Sequence of chain 5.B:
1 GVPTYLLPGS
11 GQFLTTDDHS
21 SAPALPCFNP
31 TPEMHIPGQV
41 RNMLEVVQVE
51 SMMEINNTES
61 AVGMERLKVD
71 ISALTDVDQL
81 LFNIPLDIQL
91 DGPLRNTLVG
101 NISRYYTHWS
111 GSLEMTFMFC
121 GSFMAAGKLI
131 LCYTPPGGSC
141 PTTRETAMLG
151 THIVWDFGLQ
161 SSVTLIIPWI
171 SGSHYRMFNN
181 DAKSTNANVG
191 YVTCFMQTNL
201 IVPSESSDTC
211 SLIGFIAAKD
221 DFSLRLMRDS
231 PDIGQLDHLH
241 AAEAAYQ

Binding-site contacts:
Ligand atom F25 contacts residue ALA145 of chain 5.A at 3.0 Å.
Ligand atom C04 contacts residue TYR193 of chain 5.A at 3.8 Å (hydrophobic).
Ligand atom C17 contacts residue ILE184 of chain 5.A at 3.4 Å (hydrophobic).
Ligand atom C29 contacts residue VAL195 of chain 5.A at 3.4 Å (hydrophobic).
Ligand atom F26 contacts residue ALA145 of chain 5.A at 2.9 Å.
Ligand atom C30 contacts residue PHE115 of chain 5.A at 3.6 Å (hydrophobic).
Ligand atom O10 contacts residue ILE95 of chain 5.A at 3.3 Å.
Ligand atom C16 contacts residue ILE184 of chain 5.A at 3.2 Å (hydrophobic).
Ligand atom N19 contacts residue LEU220 of chain 5.A at 3.1 Å.
Ligand atom C30 contacts residue TYR193 of chain 5.A at 3.8 Å (hydrophobic).
Ligand atom C22 contacts residue ALA169 of chain 5.A at 3.5 Å (hydrophobic).
Ligand atom N02 contacts residue PHE115 of chain 5.A at 3.6 Å.
Ligand atom N20 contacts residue ILE182 of chain 5.A at 3.3 Å.
Ligand atom C21 contacts residue ILE182 of chain 5.A at 3.4 Å (hydrophobic).
Ligand atom F24 contacts residue ALA169 of chain 5.A at 3.3 Å.
Ligand atom N20 contacts residue PHE147 of chain 5.A at 3.4 Å.
Ligand atom N02 contacts residue THR97 of chain 5.A at 3.4 Å.
Ligand atom O01 contacts residue THR97 of chain 5.A at 3.6 Å.
Ligand atom C29 contacts residue TYR193 of chain 5.A at 3.5 Å (hydrophobic).
Ligand atom F24 contacts residue ILE182 of chain 5.A at 3.6 Å.
Ligand atom F26 contacts residue ALA169 of chain 5.A at 2.5 Å.
Ligand atom F25 contacts residue VAL171 of chain 5.A at 3.1 Å.
Ligand atom C12 contacts residue ILE119 of chain 5.A at 3.4 Å (hydrophobic).
Ligand atom F26 contacts residue MET146 of chain 5.A at 3.2 Å.
Ligand atom N20 contacts residue ILE184 of chain 5.A at 3.8 Å.
Ligand atom C06 contacts residue TYR193 of chain 5.A at 3.8 Å (hydrophobic).
Ligand atom F26 contacts residue PHE147 of chain 5.A at 2.6 Å.
Ligand atom C08 contacts residue MET241 of chain 5.A at 3.6 Å (hydrophobic).
Ligand atom C14 contacts residue ILE119 of chain 5.A at 3.6 Å (hydrophobic).
Ligand atom C29 contacts residue SER194 of chain 5.A at 3.5 Å.
Ligand atom N28 contacts residue TYR193 of chain 5.A at 3.4 Å.
Ligand atom C22 contacts residue ALA145 of chain 5.A at 3.6 Å (hydrophobic).
Ligand atom C21 contacts residue PHE147 of chain 5.A at 3.8 Å (hydrophobic).
Ligand atom C05 contacts residue TYR193 of chain 5.A at 3.3 Å (hydrophobic).
Ligand atom C13 contacts residue ILE119 of chain 5.A at 3.4 Å (hydrophobic).
Ligand atom O23 contacts residue LEU220 of chain 5.A at 3.2 Å.
Ligand atom C08 contacts residue ALA117 of chain 5.A at 3.8 Å (hydrophobic).
Ligand atom O01 contacts residue PHE115 of chain 5.A at 3.5 Å.
Ligand atom C22 contacts residue PHE147 of chain 5.A at 3.8 Å (hydrophobic).
Ligand atom C07 contacts residue TYR193 of chain 5.A at 3.6 Å (hydrophobic).

Sequence of chain 5.A:
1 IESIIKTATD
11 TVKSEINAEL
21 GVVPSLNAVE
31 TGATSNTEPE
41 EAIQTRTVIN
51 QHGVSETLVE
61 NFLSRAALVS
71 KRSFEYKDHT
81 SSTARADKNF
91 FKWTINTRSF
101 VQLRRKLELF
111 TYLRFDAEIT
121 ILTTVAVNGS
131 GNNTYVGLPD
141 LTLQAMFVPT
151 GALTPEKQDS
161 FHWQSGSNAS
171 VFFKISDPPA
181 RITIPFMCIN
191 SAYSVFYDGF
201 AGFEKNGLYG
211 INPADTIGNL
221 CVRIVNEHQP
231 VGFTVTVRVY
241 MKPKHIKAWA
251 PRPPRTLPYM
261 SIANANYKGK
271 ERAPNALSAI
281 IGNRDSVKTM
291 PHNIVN

A protein and the small-molecule ligand that binds it are described below.
Small molecule (SMILES): Cc1cc(-c2noc(C(F)(F)F)n2)ccc1OCCCc1cc(C(=O)N(C)C)no1